This protein binds this small molecule.
Small molecule (SMILES): O=P(O)(O)OCCNS(=O)(=O)c1ccc(OC(F)(F)F)cc1

Sequence of chain 1.A:
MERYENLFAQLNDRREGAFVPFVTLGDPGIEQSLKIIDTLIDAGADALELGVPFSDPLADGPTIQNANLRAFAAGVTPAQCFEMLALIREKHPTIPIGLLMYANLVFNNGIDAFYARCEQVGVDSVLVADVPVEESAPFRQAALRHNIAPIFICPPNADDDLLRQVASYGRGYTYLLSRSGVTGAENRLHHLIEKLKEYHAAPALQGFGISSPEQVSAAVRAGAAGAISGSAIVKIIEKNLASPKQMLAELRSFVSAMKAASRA

Sequence of chain 1.B:
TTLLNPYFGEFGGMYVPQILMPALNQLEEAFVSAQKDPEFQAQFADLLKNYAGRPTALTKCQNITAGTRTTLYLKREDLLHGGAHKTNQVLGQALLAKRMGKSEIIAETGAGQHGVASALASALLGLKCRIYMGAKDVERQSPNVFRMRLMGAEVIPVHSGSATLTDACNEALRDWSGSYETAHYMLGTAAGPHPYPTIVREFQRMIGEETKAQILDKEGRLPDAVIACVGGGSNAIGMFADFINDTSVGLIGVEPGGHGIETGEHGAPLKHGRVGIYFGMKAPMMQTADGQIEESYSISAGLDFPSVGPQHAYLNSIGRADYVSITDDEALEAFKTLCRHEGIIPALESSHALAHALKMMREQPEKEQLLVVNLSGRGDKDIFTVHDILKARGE

Binding-site contacts:
Ligand atom O19 contacts residue ILE64 of chain 1.A at 3.7 Å.
Ligand atom O19 contacts residue SER235 of chain 1.A at 2.4 Å (h-bond).
Ligand atom O21 contacts residue PHE22 of chain 1.A at 3.1 Å.
Ligand atom O20 contacts residue GLY234 of chain 1.A at 3.0 Å (h-bond).
Ligand atom F9F contacts residue PRO18 of chain 1.B at 3.3 Å.
Ligand atom C5 contacts residue PHE212 of chain 1.A at 3.7 Å (hydrophobic).
Ligand atom O21 contacts residue LEU100 of chain 1.A at 3.4 Å.
Ligand atom O7 contacts residue PHE212 of chain 1.A at 3.8 Å.
Ligand atom C1 contacts residue PHE212 of chain 1.A at 3.6 Å (hydrophobic).
Ligand atom O20 contacts residue GLY213 of chain 1.A at 3.6 Å (h-bond).
Ligand atom F11 contacts residue ILE153 of chain 1.A at 3.2 Å.
Ligand atom C4 contacts residue LEU100 of chain 1.A at 3.8 Å (hydrophobic).
Ligand atom F10 contacts residue ILE153 of chain 1.A at 3.5 Å.
Ligand atom C6 contacts residue PHE212 of chain 1.A at 3.5 Å (hydrophobic).
Ligand atom O19 contacts residue GLY234 of chain 1.A at 3.6 Å.
Ligand atom O18 contacts residue PHE212 of chain 1.A at 3.4 Å.
Ligand atom O19 contacts residue GLY184 of chain 1.A at 3.6 Å.
Ligand atom F10 contacts residue ALA129 of chain 1.A at 3.4 Å.
Ligand atom O21 contacts residue GLU49 of chain 1.A at 3.2 Å.
Ligand atom C3 contacts residue LEU100 of chain 1.A at 3.8 Å (hydrophobic).
Ligand atom O7 contacts residue ALA59 of chain 1.A at 3.5 Å.
Ligand atom F10 contacts residue LEU127 of chain 1.A at 3.3 Å.
Ligand atom C2 contacts residue THR183 of chain 1.A at 3.6 Å.
Ligand atom O20 contacts residue SER235 of chain 1.A at 3.3 Å (h-bond).
Ligand atom P17 contacts residue SER235 of chain 1.A at 3.5 Å.
Ligand atom O22 contacts residue TYR175 of chain 1.A at 2.9 Å (h-bond).
Ligand atom C3 contacts residue THR183 of chain 1.A at 3.5 Å.
Ligand atom C5 contacts residue TYR175 of chain 1.A at 3.4 Å (hydrophobic).
Ligand atom O18 contacts residue GLY184 of chain 1.A at 2.9 Å (h-bond).
Ligand atom N13 contacts residue PHE22 of chain 1.A at 3.5 Å.
Ligand atom O19 contacts residue THR183 of chain 1.A at 3.6 Å.
Ligand atom C15 contacts residue GLY234 of chain 1.A at 3.5 Å.
Ligand atom O16 contacts residue PHE212 of chain 1.A at 3.6 Å.
Ligand atom S12 contacts residue TYR175 of chain 1.A at 3.8 Å.
Ligand atom F9F contacts residue ALA129 of chain 1.A at 3.2 Å.
Ligand atom O7 contacts residue ALA129 of chain 1.A at 3.7 Å.
Ligand atom O18 contacts residue GLY213 of chain 1.A at 3.0 Å (h-bond).
Ligand atom O18 contacts residue THR183 of chain 1.A at 3.8 Å.
Ligand atom C14 contacts residue THR183 of chain 1.A at 3.5 Å.
Ligand atom F11 contacts residue PHE212 of chain 1.A at 3.6 Å.